Sequence of chain 1.A:
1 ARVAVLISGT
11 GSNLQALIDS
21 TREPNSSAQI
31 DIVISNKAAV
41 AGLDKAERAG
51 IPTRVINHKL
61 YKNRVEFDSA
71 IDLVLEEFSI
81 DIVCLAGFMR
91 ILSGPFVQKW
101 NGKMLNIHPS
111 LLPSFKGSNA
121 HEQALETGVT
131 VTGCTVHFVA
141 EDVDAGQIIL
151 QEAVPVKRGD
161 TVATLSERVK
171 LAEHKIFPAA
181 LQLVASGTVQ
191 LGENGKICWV

Binding-site contacts:
Ligand atom F2 contacts residue SER118 of chain 1.A at 3.5 Å.
Ligand atom C1 contacts residue ASN106 of chain 1.A at 3.5 Å.
Ligand atom C12 contacts residue VAL143 of chain 1.A at 3.3 Å (hydrophobic).
Ligand atom O2 contacts residue MET89 of chain 1.A at 3.5 Å (h-bond).
Ligand atom N contacts residue MET89 of chain 1.A at 3.0 Å (h-bond).
Ligand atom OA2 contacts residue ASN106 of chain 1.A at 3.2 Å (h-bond).
Ligand atom F1 contacts residue GAR1 of chain 1.F at 2.2 Å.
Ligand atom F contacts residue GAR1 of chain 1.F at 3.4 Å.
Ligand atom O2 contacts residue ARG90 of chain 1.A at 3.4 Å.
Ligand atom N1 contacts residue LEU92 of chain 1.A at 2.9 Å (h-bond).
Ligand atom O2 contacts residue ARG64 of chain 1.A at 3.0 Å (salt-bridge).
Ligand atom O1 contacts residue ALA140 of chain 1.A at 3.5 Å (h-bond).
Ligand atom F2 contacts residue GAR1 of chain 1.F at 3.4 Å.
Ligand atom OA1 contacts residue HIS108 of chain 1.A at 3.1 Å (h-bond).
Ligand atom C18 contacts residue ARG64 of chain 1.A at 3.5 Å.
Ligand atom C5 contacts residue HIS108 of chain 1.A at 3.4 Å.
Ligand atom C8 contacts residue ALA140 of chain 1.A at 3.6 Å (hydrophobic).
Ligand atom C5 contacts residue ASP144 of chain 1.A at 3.2 Å.
Ligand atom N3 contacts residue ALA140 of chain 1.A at 2.8 Å (h-bond).
Ligand atom O3 contacts residue ARG64 of chain 1.A at 2.7 Å (salt-bridge).
Ligand atom OA2 contacts residue HIS108 of chain 1.A at 2.7 Å (h-bond).
Ligand atom N8 contacts residue LEU92 of chain 1.A at 3.5 Å (h-bond).
Ligand atom O1 contacts residue VAL143 of chain 1.A at 3.5 Å.
Ligand atom C contacts residue ILE91 of chain 1.A at 3.6 Å (hydrophobic).
Ligand atom OA1 contacts residue ASP144 of chain 1.A at 2.8 Å (salt-bridge).
Ligand atom F contacts residue HIS108 of chain 1.A at 3.5 Å.
Ligand atom OA1 contacts residue SER118 of chain 1.A at 3.5 Å (h-bond).
Ligand atom N3 contacts residue GLU141 of chain 1.A at 3.4 Å (salt-bridge).
Ligand atom N2 contacts residue GLU141 of chain 1.A at 3.0 Å (salt-bridge).
Ligand atom C9 contacts residue VAL139 of chain 1.A at 3.5 Å (hydrophobic).
Ligand atom O1 contacts residue ASP144 of chain 1.A at 3.1 Å (salt-bridge).
Ligand atom C15 contacts residue MET89 of chain 1.A at 3.3 Å (hydrophobic).
Ligand atom OA1 contacts residue GLY117 of chain 1.A at 3.0 Å (h-bond).
Ligand atom F contacts residue PRO109 of chain 1.A at 3.3 Å.
Ligand atom O2 contacts residue ILE91 of chain 1.A at 2.8 Å (h-bond).
Ligand atom C19 contacts residue MET89 of chain 1.A at 3.4 Å (hydrophobic).
Ligand atom N8 contacts residue ARG90 of chain 1.A at 2.9 Å (salt-bridge).
Ligand atom OA2 contacts residue ASP144 of chain 1.A at 2.5 Å (salt-bridge).
Ligand atom N2 contacts residue LEU92 of chain 1.A at 2.8 Å (h-bond).
Ligand atom C6 contacts residue GAR1 of chain 1.F at 3.1 Å.

This protein binds this small molecule.
Small molecule (SMILES): NC1NC(=O)C(CCC[C@H](c2ccc(C(=O)N[C@@H](CCC(=O)O)C(=O)O)cc2)C(O)(O)C(F)(F)F)C(N)N1